Binding-site contacts:
Ligand atom C6 contacts residue PHE8 of chain 1.A at 3.6 Å (hydrophobic).
Ligand atom C5 contacts residue PHE10 of chain 1.A at 3.6 Å (hydrophobic).
Ligand atom O3 contacts residue LYS13 of chain 1.A at 2.5 Å (salt-bridge).
Ligand atom C3 contacts residue ASP32 of chain 1.A at 3.4 Å.
Ligand atom O2 contacts residue GLU25 of chain 1.A at 3.5 Å (salt-bridge).
Ligand atom C2 contacts residue PHE8 of chain 1.A at 3.5 Å (hydrophobic).
Ligand atom C3 contacts residue PHE8 of chain 1.A at 3.6 Å (hydrophobic).
Ligand atom C6 contacts residue THR27 of chain 1.A at 3.5 Å.
Ligand atom O7 contacts residue ARG68 of chain 1.A at 2.9 Å (salt-bridge).
Ligand atom C2 contacts residue PRO11 of chain 1.A at 3.7 Å (hydrophobic).
Ligand atom N2 contacts residue ASN64 of chain 1.A at 2.9 Å (h-bond).
Ligand atom C1 contacts residue PHE8 of chain 1.A at 3.6 Å (hydrophobic).
Ligand atom C6 contacts residue GLN62 of chain 1.A at 3.7 Å.
Ligand atom O5 contacts residue PHE8 of chain 1.A at 3.4 Å.
Ligand atom C1 contacts residue ASN64 of chain 1.A at 1.4 Å.
Ligand atom C2 contacts residue ASP32 of chain 1.A at 3.5 Å.
Ligand atom O7 contacts residue VAL31 of chain 1.A at 3.4 Å.
Ligand atom O5 contacts residue LYS13 of chain 1.A at 3.5 Å (salt-bridge).
Ligand atom C2 contacts residue THR27 of chain 1.A at 3.5 Å.
Ligand atom O3 contacts residue PRO12 of chain 1.A at 3.6 Å.
Ligand atom O5 contacts residue ASN64 of chain 1.A at 2.4 Å (h-bond).
Ligand atom O4 contacts residue LYS13 of chain 1.A at 3.1 Å.
Ligand atom N2 contacts residue ASP32 of chain 1.A at 2.7 Å (salt-bridge).
Ligand atom O7 contacts residue ASN64 of chain 1.A at 3.4 Å (h-bond).
Ligand atom O3 contacts residue GLU25 of chain 1.A at 2.8 Å (salt-bridge).
Ligand atom O6 contacts residue PHE10 of chain 1.A at 3.5 Å.
Ligand atom O2 contacts residue PRO11 of chain 1.A at 3.3 Å (h-bond).
Ligand atom C8 contacts residue ASP32 of chain 1.A at 3.6 Å.
Ligand atom C7 contacts residue ASP32 of chain 1.A at 3.6 Å.
Ligand atom C6 contacts residue ASN64 of chain 1.A at 3.6 Å.
Ligand atom C3 contacts residue LYS13 of chain 1.A at 3.6 Å.
Ligand atom O2 contacts residue THR27 of chain 1.A at 2.6 Å (h-bond).
Ligand atom C7 contacts residue ASN64 of chain 1.A at 3.3 Å.
Ligand atom C1 contacts residue THR66 of chain 1.A at 3.4 Å.
Ligand atom C4 contacts residue MAN7 of chain 1.D at 3.5 Å.
Ligand atom C5 contacts residue ASN64 of chain 1.A at 3.6 Å.
Ligand atom C6 contacts residue PHE10 of chain 1.A at 3.6 Å (hydrophobic).
Ligand atom C2 contacts residue ASN64 of chain 1.A at 2.4 Å.
Ligand atom C5 contacts residue MAN7 of chain 1.D at 3.6 Å.
Ligand atom O4 contacts residue MAN7 of chain 1.D at 2.6 Å (h-bond).

Sequence of chain 1.A:
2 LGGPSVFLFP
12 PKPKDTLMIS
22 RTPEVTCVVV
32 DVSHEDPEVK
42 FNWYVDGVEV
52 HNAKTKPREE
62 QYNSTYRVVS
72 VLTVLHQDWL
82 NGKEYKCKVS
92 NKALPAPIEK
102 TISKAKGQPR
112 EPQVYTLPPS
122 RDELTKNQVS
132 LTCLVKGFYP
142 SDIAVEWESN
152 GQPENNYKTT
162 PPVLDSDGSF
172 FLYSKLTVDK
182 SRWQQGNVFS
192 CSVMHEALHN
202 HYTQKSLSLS

A protein and the small-molecule ligand that binds it are described below.
Small molecule (SMILES): CC(=O)N[C@H]1[C@H](O[C@H]2[C@H](O)[C@@H](NC(C)=O)CO[C@@H]2CO[C@@H]2O[C@@H](C)[C@@H](O)[C@@H](O)[C@@H]2O)O[C@H](CO)[C@@H](O[C@@H]2O[C@H](CO[C@H]3O[C@H](CO)[C@@H](O)[C@H](O)[C@@H]3O[C@@H]3O[C@H](CO)[C@@H](O[C@@H]4O[C@H](CO)[C@H](O)[C@H](O)[C@H]4O)[C@H](O)[C@H]3NC(C)=O)[C@@H](O)[C@H](O[C@H]3O[C@H](CO)[C@@H](O)[C@H](O)[C@@H]3O[C@@H]3O[C@H](CO)[C@@H](O)[C@H](O)[C@H]3NC(C)=O)[C@@H]2O)[C@@H]1O